Sequence of chain 1.B:
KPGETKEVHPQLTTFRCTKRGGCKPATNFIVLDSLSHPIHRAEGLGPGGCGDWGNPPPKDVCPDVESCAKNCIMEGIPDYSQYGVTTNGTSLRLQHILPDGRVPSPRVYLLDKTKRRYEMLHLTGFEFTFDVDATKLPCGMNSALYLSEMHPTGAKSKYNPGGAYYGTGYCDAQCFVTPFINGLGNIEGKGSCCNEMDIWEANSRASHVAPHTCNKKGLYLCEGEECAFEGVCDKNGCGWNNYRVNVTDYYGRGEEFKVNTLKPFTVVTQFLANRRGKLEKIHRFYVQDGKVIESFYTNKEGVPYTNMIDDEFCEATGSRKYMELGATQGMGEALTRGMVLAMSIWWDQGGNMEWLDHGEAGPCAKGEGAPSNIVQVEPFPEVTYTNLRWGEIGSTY

Binding-site contacts:
Ligand atom O5 contacts residue ASN89 of chain 1.B at 2.5 Å (h-bond).
Ligand atom C8 contacts residue THR91 of chain 1.B at 4.5 Å.
Ligand atom C1 contacts residue SER92 of chain 1.B at 3.8 Å.
Ligand atom C8 contacts residue ASN89 of chain 1.B at 3.5 Å.
Ligand atom C4 contacts residue SER92 of chain 1.B at 4.2 Å.
Ligand atom C6 contacts residue THR387 of chain 1.B at 3.7 Å.
Ligand atom C1 contacts residue ASN89 of chain 1.B at 1.5 Å.
Ligand atom C2 contacts residue ASN89 of chain 1.B at 2.6 Å.
Ligand atom C7 contacts residue ASN89 of chain 1.B at 3.6 Å.
Ligand atom N2 contacts residue ASN89 of chain 1.B at 3.1 Å (h-bond).
Ligand atom O4 contacts residue THR387 of chain 1.B at 4.1 Å.
Ligand atom C6 contacts residue SER92 of chain 1.B at 3.6 Å.
Ligand atom C3 contacts residue SER92 of chain 1.B at 4.4 Å.
Ligand atom O5 contacts residue SER92 of chain 1.B at 3.6 Å (h-bond).
Ligand atom C2 contacts residue THR91 of chain 1.B at 4.2 Å.
Ligand atom O7 contacts residue ASN89 of chain 1.B at 3.7 Å.
Ligand atom C5 contacts residue ASN89 of chain 1.B at 3.8 Å.
Ligand atom C5 contacts residue SER92 of chain 1.B at 3.1 Å.
Ligand atom N2 contacts residue THR91 of chain 1.B at 3.6 Å.
Ligand atom C5 contacts residue THR387 of chain 1.B at 4.1 Å.
Ligand atom C4 contacts residue ASN89 of chain 1.B at 4.4 Å.
Ligand atom C3 contacts residue ASN89 of chain 1.B at 4.0 Å.
Ligand atom C3 contacts residue THR91 of chain 1.B at 4.0 Å.
Ligand atom C6 contacts residue THR385 of chain 1.B at 4.5 Å.

The protein below binds the small molecule below.
Small molecule (SMILES): CC(=O)N[C@@H]1[C@@H](O)[C@H](O)[C@@H](CO)O[C@H]1O